Binding-site contacts:
Ligand atom C8 contacts residue GLU243 of chain 1.C at 3.9 Å.
Ligand atom C3 contacts residue ASN202 of chain 1.C at 3.8 Å.
Ligand atom C8 contacts residue ASN202 of chain 1.C at 4.3 Å.
Ligand atom C5 contacts residue THR204 of chain 1.C at 3.5 Å.
Ligand atom C7 contacts residue SER242 of chain 1.C at 4.3 Å.
Ligand atom C1 contacts residue ASN202 of chain 1.C at 1.4 Å.
Ligand atom C8 contacts residue SER242 of chain 1.C at 3.3 Å.
Ligand atom N2 contacts residue ASN202 of chain 1.C at 2.9 Å (h-bond).
Ligand atom C6 contacts residue THR204 of chain 1.C at 4.3 Å.
Ligand atom C5 contacts residue ASN202 of chain 1.C at 3.6 Å.
Ligand atom C2 contacts residue ASN202 of chain 1.C at 2.5 Å.
Ligand atom O6 contacts residue ASN202 of chain 1.C at 4.0 Å.
Ligand atom O6 contacts residue THR204 of chain 1.C at 4.4 Å.
Ligand atom C7 contacts residue ASN202 of chain 1.C at 3.0 Å.
Ligand atom C4 contacts residue ASN202 of chain 1.C at 4.2 Å.
Ligand atom C1 contacts residue THR204 of chain 1.C at 3.3 Å.
Ligand atom O5 contacts residue ASN202 of chain 1.C at 2.3 Å (h-bond).
Ligand atom O7 contacts residue ASN202 of chain 1.C at 2.7 Å (h-bond).
Ligand atom C8 contacts residue ILE245 of chain 1.C at 4.5 Å (hydrophobic).
Ligand atom O5 contacts residue THR204 of chain 1.C at 3.4 Å (h-bond).

The protein below binds the small molecule below.
Small molecule (SMILES): CC(=O)N[C@@H]1[C@@H](O)[C@H](O)[C@@H](CO)O[C@H]1O

Sequence of chain 1.C:
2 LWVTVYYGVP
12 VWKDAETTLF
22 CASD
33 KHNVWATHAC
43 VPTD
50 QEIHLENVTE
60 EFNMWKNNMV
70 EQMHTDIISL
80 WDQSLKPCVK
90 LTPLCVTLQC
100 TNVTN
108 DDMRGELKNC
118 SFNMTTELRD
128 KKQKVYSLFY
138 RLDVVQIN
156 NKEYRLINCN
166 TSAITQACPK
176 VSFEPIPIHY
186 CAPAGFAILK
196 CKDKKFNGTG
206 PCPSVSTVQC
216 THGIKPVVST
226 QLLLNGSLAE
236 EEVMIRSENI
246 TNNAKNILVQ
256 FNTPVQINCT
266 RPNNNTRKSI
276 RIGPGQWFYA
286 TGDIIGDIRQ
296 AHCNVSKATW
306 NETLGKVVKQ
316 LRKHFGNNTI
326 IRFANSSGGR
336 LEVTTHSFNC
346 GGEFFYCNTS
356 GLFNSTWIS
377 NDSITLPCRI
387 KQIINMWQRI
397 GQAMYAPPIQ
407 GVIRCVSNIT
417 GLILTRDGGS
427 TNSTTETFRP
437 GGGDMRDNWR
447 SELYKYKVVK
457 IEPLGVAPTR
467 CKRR